Binding-site contacts:
Ligand atom C43 contacts residue PHE84 of chain 1.D at 4.3 Å (hydrophobic).
Ligand atom C43 contacts residue LEU91 of chain 1.D at 4.2 Å (hydrophobic).
Ligand atom C34 contacts residue PHE19 of chain 1.K at 3.9 Å (hydrophobic).
Ligand atom C37 contacts residue PHE84 of chain 1.D at 3.6 Å (hydrophobic).
Ligand atom C19 contacts residue PHE19 of chain 1.K at 4.2 Å (hydrophobic).
Ligand atom C31 contacts residue PHE84 of chain 1.D at 4.4 Å (hydrophobic).
Ligand atom C22 contacts residue SER15 of chain 1.K at 3.8 Å.
Ligand atom C22 contacts residue PHE19 of chain 1.K at 4.2 Å (hydrophobic).
Ligand atom C19 contacts residue THR18 of chain 1.K at 3.8 Å.
Ligand atom C19 contacts residue SER15 of chain 1.K at 3.8 Å.
Ligand atom C40 contacts residue LEU91 of chain 1.D at 4.4 Å (hydrophobic).
Ligand atom C31 contacts residue PHE19 of chain 1.K at 3.9 Å (hydrophobic).
Ligand atom C37 contacts residue PHE19 of chain 1.K at 4.0 Å (hydrophobic).
Ligand atom C40 contacts residue PHE84 of chain 1.D at 4.3 Å (hydrophobic).
Ligand atom C40 contacts residue PHE19 of chain 1.K at 3.7 Å (hydrophobic).

Sequence of chain 1.K:
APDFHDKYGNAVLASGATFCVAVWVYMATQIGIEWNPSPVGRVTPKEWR

The small molecule below binds the protein below.
Small molecule (SMILES): CCCCCCCCCCO[C@@H]1O[C@H](CO)[C@@H](O[C@H]2O[C@H](CO)[C@@H](O)[C@H](O)[C@H]2O)[C@H](O)[C@H]1O

Sequence of chain 1.D:
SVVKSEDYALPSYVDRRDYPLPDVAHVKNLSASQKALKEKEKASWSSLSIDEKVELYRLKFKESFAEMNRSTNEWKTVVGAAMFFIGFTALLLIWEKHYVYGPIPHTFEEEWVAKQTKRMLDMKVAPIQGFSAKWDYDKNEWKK